Sequence of chain 17.F:
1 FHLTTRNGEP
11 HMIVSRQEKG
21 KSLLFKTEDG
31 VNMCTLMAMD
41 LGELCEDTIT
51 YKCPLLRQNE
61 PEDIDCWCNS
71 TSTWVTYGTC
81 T

Binding-site contacts:
Ligand atom O1 contacts residue ASN69 of chain 17.F at 2.1 Å (h-bond).
Ligand atom C1 contacts residue VAL31 of chain 17.F at 4.3 Å (hydrophobic).
Ligand atom O3 contacts residue VAL31 of chain 17.F at 3.6 Å.
Ligand atom C3 contacts residue VAL31 of chain 17.F at 3.0 Å (hydrophobic).
Ligand atom C8 contacts residue SER70 of chain 17.F at 3.7 Å.
Ligand atom C6 contacts residue MET33 of chain 17.F at 3.5 Å (hydrophobic).
Ligand atom C5 contacts residue VAL31 of chain 17.F at 4.2 Å (hydrophobic).
Ligand atom N2 contacts residue VAL31 of chain 17.F at 4.0 Å.
Ligand atom O1 contacts residue VAL31 of chain 17.F at 3.4 Å (h-bond).
Ligand atom C6 contacts residue LEU24 of chain 17.F at 4.5 Å (hydrophobic).
Ligand atom C3 contacts residue NAG1 of chain 17.DA at 3.7 Å.
Ligand atom C8 contacts residue ARG57 of chain 17.F at 4.2 Å.
Ligand atom O5 contacts residue ASN69 of chain 17.F at 2.8 Å (h-bond).
Ligand atom O7 contacts residue ASN69 of chain 17.F at 3.8 Å.
Ligand atom C8 contacts residue ASN69 of chain 17.F at 3.4 Å.
Ligand atom C7 contacts residue SER70 of chain 17.F at 4.4 Å.
Ligand atom C5 contacts residue ASN69 of chain 17.F at 3.7 Å.
Ligand atom O6 contacts residue NAG1 of chain 17.DA at 3.0 Å.
Ligand atom O3 contacts residue NAG1 of chain 17.DA at 2.6 Å (h-bond).
Ligand atom O1 contacts residue MET33 of chain 17.F at 3.9 Å.
Ligand atom O4 contacts residue VAL31 of chain 17.F at 3.3 Å.
Ligand atom C2 contacts residue VAL31 of chain 17.F at 4.0 Å (hydrophobic).
Ligand atom N2 contacts residue ASN69 of chain 17.F at 4.3 Å.
Ligand atom C4 contacts residue VAL31 of chain 17.F at 3.8 Å (hydrophobic).
Ligand atom O4 contacts residue NAG1 of chain 17.DA at 3.0 Å.
Ligand atom O5 contacts residue MET33 of chain 17.F at 4.2 Å.
Ligand atom C5 contacts residue NAG1 of chain 17.DA at 4.3 Å.
Ligand atom C7 contacts residue ASN69 of chain 17.F at 3.8 Å.
Ligand atom C2 contacts residue ASN69 of chain 17.F at 4.2 Å.
Ligand atom C5 contacts residue MET33 of chain 17.F at 3.7 Å (hydrophobic).
Ligand atom C1 contacts residue ASN69 of chain 17.F at 2.7 Å.
Ligand atom C4 contacts residue NAG1 of chain 17.DA at 3.2 Å.
Ligand atom O1 contacts residue SER70 of chain 17.F at 4.2 Å.
Ligand atom C6 contacts residue ASN69 of chain 17.F at 4.4 Å.
Ligand atom C6 contacts residue NAG1 of chain 17.DA at 4.3 Å.

The small molecule below binds the protein below.
Small molecule (SMILES): CC(=O)N[C@@H]1[C@@H](O)[C@H](O)[C@@H](CO)O[C@H]1O